A small-molecule ligand and the protein it binds are described below.
Small molecule (SMILES): N#Cc1cc(Cl)cc(Oc2c(Br)ccc(CNC(=O)c3[nH]c(N)nc3Cl)c2F)c1

Sequence of chain 1.A:
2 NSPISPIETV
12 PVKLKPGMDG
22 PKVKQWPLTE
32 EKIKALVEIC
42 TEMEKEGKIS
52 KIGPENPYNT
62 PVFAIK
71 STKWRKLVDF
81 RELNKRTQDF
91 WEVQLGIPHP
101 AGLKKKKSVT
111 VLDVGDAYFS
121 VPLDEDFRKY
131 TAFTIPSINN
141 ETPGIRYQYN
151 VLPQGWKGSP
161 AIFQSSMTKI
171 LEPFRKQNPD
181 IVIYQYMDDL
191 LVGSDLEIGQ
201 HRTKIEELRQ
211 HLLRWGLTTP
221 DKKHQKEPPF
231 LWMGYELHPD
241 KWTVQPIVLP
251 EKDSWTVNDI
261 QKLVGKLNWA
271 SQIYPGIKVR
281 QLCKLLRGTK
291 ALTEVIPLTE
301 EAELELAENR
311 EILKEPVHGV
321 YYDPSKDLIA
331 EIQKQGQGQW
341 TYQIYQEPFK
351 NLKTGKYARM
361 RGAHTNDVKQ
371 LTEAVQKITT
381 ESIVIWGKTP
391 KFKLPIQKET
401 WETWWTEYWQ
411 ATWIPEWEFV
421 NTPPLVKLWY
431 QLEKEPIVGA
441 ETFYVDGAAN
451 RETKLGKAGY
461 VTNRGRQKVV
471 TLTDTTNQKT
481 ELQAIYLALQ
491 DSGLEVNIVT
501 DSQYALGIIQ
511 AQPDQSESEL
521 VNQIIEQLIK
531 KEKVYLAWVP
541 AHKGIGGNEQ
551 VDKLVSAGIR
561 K

Binding-site contacts:
Ligand atom CL2 contacts residue TRP232 of chain 1.A at 3.6 Å.
Ligand atom BR contacts residue TYR184 of chain 1.A at 3.7 Å.
Ligand atom C23 contacts residue LEU191 of chain 1.A at 3.4 Å (hydrophobic).
Ligand atom N01 contacts residue SER108 of chain 1.A at 3.7 Å.
Ligand atom C08 contacts residue VAL109 of chain 1.A at 3.7 Å (hydrophobic).
Ligand atom C24 contacts residue LEU191 of chain 1.A at 3.4 Å (hydrophobic).
Ligand atom N01 contacts residue LYS107 of chain 1.A at 2.6 Å (salt-bridge).
Ligand atom C06 contacts residue VAL109 of chain 1.A at 3.5 Å (hydrophobic).
Ligand atom O09 contacts residue LYS106 of chain 1.A at 2.6 Å (salt-bridge).
Ligand atom O18 contacts residue VAL109 of chain 1.A at 3.4 Å.
Ligand atom C11 contacts residue TYR321 of chain 1.A at 3.3 Å (hydrophobic).
Ligand atom C04 contacts residue PRO239 of chain 1.A at 3.5 Å (hydrophobic).
Ligand atom N03 contacts residue PRO239 of chain 1.A at 3.5 Å.
Ligand atom C28 contacts residue LEU103 of chain 1.A at 3.7 Å (hydrophobic).
Ligand atom BR contacts residue VAL182 of chain 1.A at 3.7 Å.
Ligand atom C12 contacts residue LEU103 of chain 1.A at 3.6 Å (hydrophobic).
Ligand atom C24 contacts residue LEU237 of chain 1.A at 3.5 Å (hydrophobic).
Ligand atom C02 contacts residue LYS107 of chain 1.A at 3.7 Å.
Ligand atom C02 contacts residue LYS106 of chain 1.A at 3.4 Å.
Ligand atom C13 contacts residue LYS104 of chain 1.A at 3.2 Å.
Ligand atom CL contacts residue HIS238 of chain 1.A at 3.2 Å.
Ligand atom C25 contacts residue LEU191 of chain 1.A at 3.5 Å (hydrophobic).
Ligand atom C20 contacts residue LEU191 of chain 1.A at 3.7 Å (hydrophobic).
Ligand atom C19 contacts residue LEU191 of chain 1.A at 3.6 Å (hydrophobic).
Ligand atom C25 contacts residue VAL111 of chain 1.A at 3.7 Å (hydrophobic).
Ligand atom O09 contacts residue LYS105 of chain 1.A at 3.4 Å.
Ligand atom C21 contacts residue LEU191 of chain 1.A at 3.3 Å (hydrophobic).
Ligand atom N07 contacts residue LYS106 of chain 1.A at 2.5 Å (salt-bridge).
Ligand atom N26 contacts residue TRP232 of chain 1.A at 3.6 Å.
Ligand atom CL contacts residue LEU237 of chain 1.A at 3.4 Å.
Ligand atom N01 contacts residue LYS106 of chain 1.A at 3.6 Å.
Ligand atom C06 contacts residue LYS106 of chain 1.A at 3.6 Å.
Ligand atom N26 contacts residue PHE230 of chain 1.A at 3.6 Å.
Ligand atom C23 contacts residue LEU237 of chain 1.A at 3.3 Å (hydrophobic).
Ligand atom C21 contacts residue LEU237 of chain 1.A at 3.7 Å (hydrophobic).
Ligand atom N10 contacts residue TYR321 of chain 1.A at 3.5 Å (h-bond).
Ligand atom C27 contacts residue LEU191 of chain 1.A at 3.6 Å (hydrophobic).
Ligand atom BR contacts residue LEU191 of chain 1.A at 3.5 Å.
Ligand atom N07 contacts residue VAL109 of chain 1.A at 3.7 Å.
Ligand atom N26 contacts residue VAL111 of chain 1.A at 3.6 Å.